The protein below binds the small molecule below.
Small molecule (SMILES): COCCc1ccc(Cl)c(CN(C(=O)[C@H]2CNCC[C@]2(O)c2ccc(OCCOc3c(Cl)cc(C)cc3Cl)nc2)C2CC2)c1

Binding-site contacts:
Ligand atom C5 contacts residue ASP38 of chain 1.A at 3.2 Å.
Ligand atom C1 contacts residue ASP38 of chain 1.A at 3.2 Å.
Ligand atom C28 contacts residue PHE124 of chain 1.A at 3.2 Å (hydrophobic).
Ligand atom CL26 contacts residue PHE119 of chain 1.A at 3.4 Å.
Ligand atom C5 contacts residue GLY58 of chain 1.B at 3.6 Å.
Ligand atom C41 contacts residue SER60 of chain 1.B at 3.5 Å.
Ligand atom O43 contacts residue TYR20 of chain 1.A at 3.0 Å (h-bond).
Ligand atom O19 contacts residue VAL127 of chain 1.A at 3.3 Å.
Ligand atom C4 contacts residue GLY58 of chain 1.B at 3.1 Å.
Ligand atom C38 contacts residue ASP38 of chain 1.A at 3.3 Å.
Ligand atom C42 contacts residue VAL36 of chain 1.A at 3.6 Å (hydrophobic).
Ligand atom C17 contacts residue TRP45 of chain 1.A at 3.4 Å (hydrophobic).
Ligand atom C28 contacts residue ASP125 of chain 1.A at 3.4 Å.
Ligand atom C33 contacts residue GLY58 of chain 1.B at 3.2 Å.
Ligand atom C23 contacts residue ASP125 of chain 1.A at 3.2 Å.
Ligand atom C14 contacts residue PHE119 of chain 1.A at 3.4 Å (hydrophobic).
Ligand atom C6 contacts residue ASP38 of chain 1.A at 3.6 Å.
Ligand atom CL27 contacts residue VAL46 of chain 1.A at 3.6 Å.
Ligand atom C28 contacts residue HIS61 of chain 1.A at 3.3 Å.
Ligand atom C44 contacts residue ALA59 of chain 1.B at 3.5 Å (hydrophobic).
Ligand atom C4 contacts residue ASP38 of chain 1.A at 3.5 Å.
Ligand atom C41 contacts residue THR18 of chain 1.A at 3.3 Å.
Ligand atom C11 contacts residue ASP38 of chain 1.A at 3.4 Å.
Ligand atom C42 contacts residue GLN19 of chain 1.A at 3.6 Å.
Ligand atom O43 contacts residue GLN19 of chain 1.A at 3.5 Å.
Ligand atom C7 contacts residue GLY58 of chain 1.B at 3.5 Å.
Ligand atom C15 contacts residue TYR83 of chain 1.A at 3.4 Å (hydrophobic).
Ligand atom N3 contacts residue ASP38 of chain 1.A at 3.0 Å (salt-bridge).
Ligand atom C21 contacts residue ASP125 of chain 1.A at 3.4 Å.
Ligand atom C2 contacts residue ASP38 of chain 1.A at 3.5 Å.
Ligand atom C22 contacts residue ASP125 of chain 1.A at 2.7 Å.
Ligand atom C44 contacts residue GLY58 of chain 1.B at 3.5 Å.
Ligand atom C38 contacts residue GLY58 of chain 1.B at 3.6 Å.
Ligand atom CL27 contacts residue VAL111 of chain 1.A at 3.4 Å.
Ligand atom C2 contacts residue ASP56 of chain 1.B at 3.6 Å.
Ligand atom C24 contacts residue PHE124 of chain 1.A at 3.6 Å (hydrophobic).
Ligand atom N3 contacts residue ASP56 of chain 1.B at 2.9 Å (salt-bridge).
Ligand atom C41 contacts residue GLY58 of chain 1.B at 3.5 Å.
Ligand atom C44 contacts residue THR57 of chain 1.B at 3.1 Å.
Ligand atom C2 contacts residue GLY40 of chain 1.A at 3.4 Å.

Sequence of chain 1.A:
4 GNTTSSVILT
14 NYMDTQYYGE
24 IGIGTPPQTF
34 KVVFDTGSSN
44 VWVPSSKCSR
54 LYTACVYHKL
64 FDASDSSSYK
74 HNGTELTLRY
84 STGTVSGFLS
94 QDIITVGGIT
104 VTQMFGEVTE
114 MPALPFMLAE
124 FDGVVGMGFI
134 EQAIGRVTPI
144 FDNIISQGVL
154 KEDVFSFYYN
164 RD

Sequence of chain 1.B:
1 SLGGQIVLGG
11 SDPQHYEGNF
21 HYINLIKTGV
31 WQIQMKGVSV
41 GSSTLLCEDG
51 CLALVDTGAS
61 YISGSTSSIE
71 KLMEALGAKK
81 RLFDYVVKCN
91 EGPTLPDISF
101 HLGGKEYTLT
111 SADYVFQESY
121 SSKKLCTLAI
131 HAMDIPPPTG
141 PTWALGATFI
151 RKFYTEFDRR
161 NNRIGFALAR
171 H